Binding-site contacts:
Ligand atom C22 contacts residue THR1 of chain 1.K at 2.4 Å.
Ligand atom N contacts residue THR1 of chain 1.K at 3.7 Å.
Ligand atom CA contacts residue THR1 of chain 1.K at 2.4 Å.
Ligand atom C23 contacts residue TYR169 of chain 1.K at 3.3 Å (hydrophobic).
Ligand atom C contacts residue THR1 of chain 1.K at 1.4 Å.
Ligand atom C19 contacts residue ALA49 of chain 1.K at 3.5 Å (hydrophobic).
Ligand atom C17 contacts residue MET45 of chain 1.K at 3.6 Å (hydrophobic).
Ligand atom C18 contacts residue ALA49 of chain 1.K at 3.6 Å (hydrophobic).
Ligand atom CB contacts residue ASP125 of chain 1.L at 3.2 Å.
Ligand atom O contacts residue ALA20 of chain 1.K at 3.3 Å.
Ligand atom C14 contacts residue THR1 of chain 1.K at 2.8 Å.
Ligand atom C24 contacts residue THR1 of chain 1.K at 3.0 Å.
Ligand atom N contacts residue VAL127 of chain 1.L at 3.7 Å.
Ligand atom N contacts residue ASP125 of chain 1.L at 2.8 Å (salt-bridge).
Ligand atom O contacts residue THR21 of chain 1.K at 3.0 Å (h-bond).
Ligand atom C19 contacts residue VAL31 of chain 1.K at 3.4 Å (hydrophobic).
Ligand atom C contacts residue ASP125 of chain 1.L at 3.7 Å.
Ligand atom C contacts residue GLY47 of chain 1.K at 3.5 Å.
Ligand atom O contacts residue ALA46 of chain 1.K at 3.7 Å.
Ligand atom C24 contacts residue TYR169 of chain 1.K at 3.1 Å (hydrophobic).
Ligand atom C18 contacts residue VAL31 of chain 1.K at 3.6 Å (hydrophobic).
Ligand atom C contacts residue ALA49 of chain 1.K at 3.7 Å (hydrophobic).
Ligand atom C contacts residue THR21 of chain 1.K at 3.5 Å.
Ligand atom C1A contacts residue ASP125 of chain 1.L at 3.7 Å.
Ligand atom C21 contacts residue ASP125 of chain 1.L at 3.3 Å.
Ligand atom C21 contacts residue VAL127 of chain 1.L at 3.7 Å (hydrophobic).
Ligand atom N contacts residue THR21 of chain 1.K at 2.7 Å (h-bond).
Ligand atom CA contacts residue GLY47 of chain 1.K at 3.7 Å.
Ligand atom O contacts residue ALA49 of chain 1.K at 3.1 Å (h-bond).
Ligand atom O6 contacts residue THR1 of chain 1.K at 3.6 Å.
Ligand atom C23 contacts residue THR1 of chain 1.K at 1.5 Å.
Ligand atom N contacts residue GLY47 of chain 1.K at 2.8 Å (h-bond).
Ligand atom C23 contacts residue SER130 of chain 1.K at 3.1 Å.
Ligand atom CA contacts residue ASP125 of chain 1.L at 3.5 Å.
Ligand atom CA contacts residue GLY47 of chain 1.K at 3.4 Å.
Ligand atom O contacts residue THR1 of chain 1.K at 2.3 Å (h-bond).
Ligand atom C24 contacts residue ARG19 of chain 1.K at 3.5 Å.
Ligand atom C17 contacts residue ALA49 of chain 1.K at 3.7 Å (hydrophobic).
Ligand atom CA contacts residue THR21 of chain 1.K at 3.4 Å.
Ligand atom O contacts residue GLY47 of chain 1.K at 2.9 Å (h-bond).

This small molecule binds to this protein.
Small molecule (SMILES): COC[C@H](NC(=O)c1cnc(C)s1)C(=O)N[C@@H](COC)C(=O)N[C@@H](Cc1ccccc1)[C@@H](O)C(C)(C)O

Sequence of chain 1.L:
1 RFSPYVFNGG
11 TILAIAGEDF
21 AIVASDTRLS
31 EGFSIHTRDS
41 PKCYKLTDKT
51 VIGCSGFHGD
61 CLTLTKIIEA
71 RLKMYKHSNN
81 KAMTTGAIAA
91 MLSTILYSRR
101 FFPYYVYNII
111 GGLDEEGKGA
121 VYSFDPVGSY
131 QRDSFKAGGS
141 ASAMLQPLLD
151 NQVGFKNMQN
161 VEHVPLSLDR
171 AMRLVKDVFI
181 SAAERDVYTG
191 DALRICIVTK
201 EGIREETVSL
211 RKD

Sequence of chain 1.K:
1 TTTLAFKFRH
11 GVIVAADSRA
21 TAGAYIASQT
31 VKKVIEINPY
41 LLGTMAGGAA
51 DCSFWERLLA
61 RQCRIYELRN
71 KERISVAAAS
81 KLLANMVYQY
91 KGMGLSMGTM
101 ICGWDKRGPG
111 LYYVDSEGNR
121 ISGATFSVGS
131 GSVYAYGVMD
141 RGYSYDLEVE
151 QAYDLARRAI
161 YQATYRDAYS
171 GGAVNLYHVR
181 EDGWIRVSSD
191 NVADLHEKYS